Binding-site contacts:
Ligand atom CD2 contacts residue MET396 of chain 1.B at 3.5 Å (hydrophobic).
Ligand atom C contacts residue VAL398 of chain 1.B at 3.6 Å (hydrophobic).
Ligand atom CD1 contacts residue THR181 of chain 1.B at 3.2 Å.
Ligand atom CE1 contacts residue GLY360 of chain 1.B at 3.7 Å.
Ligand atom NE2 contacts residue PRO397 of chain 1.B at 3.5 Å (h-bond).
Ligand atom CG contacts residue PHE184 of chain 1.B at 3.5 Å (hydrophobic).
Ligand atom C contacts residue MET396 of chain 1.B at 3.8 Å (hydrophobic).
Ligand atom CD1 contacts residue GLY360 of chain 1.B at 3.8 Å.
Ligand atom CZ contacts residue ARG183 of chain 1.B at 3.8 Å.
Ligand atom CG contacts residue ARG183 of chain 1.B at 3.5 Å.
Ligand atom CD2 contacts residue LEU394 of chain 1.B at 3.3 Å (hydrophobic).
Ligand atom C contacts residue ARG183 of chain 1.B at 3.7 Å.
Ligand atom OD1 contacts residue PHE184 of chain 1.B at 3.7 Å.
Ligand atom CB contacts residue MET396 of chain 1.B at 3.5 Å (hydrophobic).
Ligand atom N contacts residue MET396 of chain 1.B at 3.8 Å.
Ligand atom N contacts residue PRO397 of chain 1.B at 3.3 Å (h-bond).
Ligand atom CE1 contacts residue ARG183 of chain 1.B at 3.4 Å.
Ligand atom NE2 contacts residue MET396 of chain 1.B at 3.0 Å (h-bond).
Ligand atom O contacts residue MET396 of chain 1.B at 3.3 Å.
Ligand atom CB contacts residue ARG183 of chain 1.B at 3.8 Å.
Ligand atom CD1 contacts residue ARG183 of chain 1.B at 3.5 Å.
Ligand atom O contacts residue ARG399 of chain 1.B at 3.0 Å (salt-bridge).
Ligand atom CZ contacts residue THR181 of chain 1.B at 3.7 Å.
Ligand atom CZ contacts residue ARG399 of chain 1.B at 3.9 Å.
Ligand atom CD1 contacts residue PRO397 of chain 1.B at 3.6 Å (hydrophobic).
Ligand atom CB contacts residue PRO397 of chain 1.B at 3.6 Å (hydrophobic).
Ligand atom CA contacts residue ARG183 of chain 1.B at 3.5 Å.
Ligand atom O contacts residue PHE184 of chain 1.B at 3.6 Å.
Ligand atom CZ contacts residue PRO259 of chain 1.B at 3.5 Å (hydrophobic).
Ligand atom OE1 contacts residue TYR339 of chain 1.B at 3.5 Å.
Ligand atom OXT contacts residue ARG183 of chain 1.B at 3.6 Å (salt-bridge).
Ligand atom CD1 contacts residue ARG183 of chain 1.B at 3.8 Å.
Ligand atom CE2 contacts residue PRO259 of chain 1.B at 3.7 Å (hydrophobic).
Ligand atom CE2 contacts residue THR181 of chain 1.B at 3.8 Å.
Ligand atom OE1 contacts residue ASN336 of chain 1.B at 3.6 Å.
Ligand atom O contacts residue MET396 of chain 1.B at 3.7 Å.
Ligand atom NE2 contacts residue VAL398 of chain 1.B at 3.8 Å.
Ligand atom CD2 contacts residue LEU264 of chain 1.B at 3.8 Å (hydrophobic).
Ligand atom N contacts residue ARG183 of chain 1.B at 3.0 Å (salt-bridge).
Ligand atom O contacts residue VAL398 of chain 1.B at 3.5 Å.

Sequence of chain 1.B:
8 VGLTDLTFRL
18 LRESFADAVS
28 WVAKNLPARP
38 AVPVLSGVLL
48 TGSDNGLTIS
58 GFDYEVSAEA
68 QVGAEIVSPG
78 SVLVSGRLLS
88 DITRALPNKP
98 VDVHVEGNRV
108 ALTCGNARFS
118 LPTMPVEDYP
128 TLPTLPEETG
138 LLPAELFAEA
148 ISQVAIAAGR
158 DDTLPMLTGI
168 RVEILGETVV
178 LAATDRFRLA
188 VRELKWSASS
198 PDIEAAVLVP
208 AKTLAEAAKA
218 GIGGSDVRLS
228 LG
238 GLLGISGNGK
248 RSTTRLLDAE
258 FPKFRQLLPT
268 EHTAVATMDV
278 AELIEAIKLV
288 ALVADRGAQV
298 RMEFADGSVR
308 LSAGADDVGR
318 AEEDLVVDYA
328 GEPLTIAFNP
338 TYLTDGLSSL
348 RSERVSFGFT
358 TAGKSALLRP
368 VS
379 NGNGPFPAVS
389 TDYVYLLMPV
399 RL

A small-molecule ligand and the protein it binds are described below.
Small molecule (SMILES): CC(=O)N[C@@H](CCC(N)=O)C(=O)N[C@@H](CC1CCCCC1)C(=O)N[C@@H](CC(=O)O)C(=O)N[C@@H](CC(C)C)C(=O)N[C@@H](Cc1ccccc1)C(=O)O